Binding-site contacts:
Ligand atom C2 contacts residue ASN159 of chain 1.E at 2.7 Å.
Ligand atom O6 contacts residue TRP216 of chain 1.A at 4.0 Å.
Ligand atom N2 contacts residue SER213 of chain 1.A at 2.8 Å (h-bond).
Ligand atom O3 contacts residue SER221 of chain 1.A at 4.4 Å.
Ligand atom C7 contacts residue TRP216 of chain 1.A at 3.8 Å (hydrophobic).
Ligand atom C8 contacts residue SER213 of chain 1.A at 3.6 Å.
Ligand atom C7 contacts residue SER213 of chain 1.A at 3.6 Å.
Ligand atom O6 contacts residue THR161 of chain 1.E at 4.0 Å.
Ligand atom C3 contacts residue TRP216 of chain 1.A at 4.3 Å (hydrophobic).
Ligand atom C8 contacts residue PRO215 of chain 1.A at 4.4 Å (hydrophobic).
Ligand atom C1 contacts residue TRP216 of chain 1.A at 4.0 Å (hydrophobic).
Ligand atom O7 contacts residue TRP216 of chain 1.A at 2.8 Å (h-bond).
Ligand atom C5 contacts residue ASN159 of chain 1.E at 3.6 Å.
Ligand atom C1 contacts residue SER213 of chain 1.A at 3.6 Å.
Ligand atom C8 contacts residue THR161 of chain 1.E at 3.5 Å.
Ligand atom O7 contacts residue PRO215 of chain 1.A at 3.2 Å.
Ligand atom C7 contacts residue ASN159 of chain 1.E at 3.8 Å.
Ligand atom C3 contacts residue TRP216 of chain 1.A at 4.3 Å (hydrophobic).
Ligand atom C4 contacts residue ASN159 of chain 1.E at 4.3 Å.
Ligand atom O7 contacts residue ASN159 of chain 1.E at 4.0 Å.
Ligand atom C3 contacts residue SER213 of chain 1.A at 4.1 Å.
Ligand atom N2 contacts residue TRP216 of chain 1.A at 4.4 Å.
Ligand atom N2 contacts residue ASN159 of chain 1.E at 3.2 Å (h-bond).
Ligand atom C5 contacts residue TRP216 of chain 1.A at 4.1 Å (hydrophobic).
Ligand atom C8 contacts residue THR181 of chain 1.A at 3.9 Å.
Ligand atom C2 contacts residue TRP216 of chain 1.A at 3.9 Å (hydrophobic).
Ligand atom C6 contacts residue THR161 of chain 1.E at 3.7 Å.
Ligand atom C7 contacts residue PRO215 of chain 1.A at 4.2 Å (hydrophobic).
Ligand atom O3 contacts residue TRP216 of chain 1.A at 4.1 Å.
Ligand atom O6 contacts residue TRP216 of chain 1.A at 4.1 Å.
Ligand atom O4 contacts residue TRP216 of chain 1.A at 4.1 Å.
Ligand atom C6 contacts residue TRP216 of chain 1.A at 4.4 Å (hydrophobic).
Ligand atom C1 contacts residue ASN159 of chain 1.E at 1.4 Å.
Ligand atom C4 contacts residue TRP216 of chain 1.A at 4.1 Å (hydrophobic).
Ligand atom C2 contacts residue TRP216 of chain 1.A at 4.0 Å (hydrophobic).
Ligand atom C8 contacts residue VAL236 of chain 1.E at 4.1 Å (hydrophobic).
Ligand atom C3 contacts residue ASN159 of chain 1.E at 3.9 Å.
Ligand atom O5 contacts residue ASN159 of chain 1.E at 2.3 Å (h-bond).
Ligand atom O7 contacts residue ARG214 of chain 1.A at 4.0 Å.
Ligand atom C2 contacts residue SER213 of chain 1.A at 3.6 Å.

This small molecule binds to this protein.
Small molecule (SMILES): CC(=O)N[C@H]1[C@H](O[C@H]2[C@H](O)[C@@H](NC(C)=O)CO[C@@H]2CO)O[C@H](CO)[C@@H](O[C@@H]2O[C@H](CO)[C@@H](O)[C@H](O[C@H]3O[C@H](CO)[C@@H](O)[C@H](O)[C@@H]3O)[C@@H]2O)[C@@H]1O

Sequence of chain 1.A:
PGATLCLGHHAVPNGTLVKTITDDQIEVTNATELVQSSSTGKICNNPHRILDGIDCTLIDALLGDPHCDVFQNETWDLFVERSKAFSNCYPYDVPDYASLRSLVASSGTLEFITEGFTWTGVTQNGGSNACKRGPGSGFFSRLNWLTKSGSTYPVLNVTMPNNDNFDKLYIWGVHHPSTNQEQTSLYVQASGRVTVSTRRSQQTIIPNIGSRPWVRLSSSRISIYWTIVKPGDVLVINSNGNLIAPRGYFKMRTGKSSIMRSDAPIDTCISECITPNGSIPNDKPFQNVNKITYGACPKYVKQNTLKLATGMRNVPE

Sequence of chain 1.E:
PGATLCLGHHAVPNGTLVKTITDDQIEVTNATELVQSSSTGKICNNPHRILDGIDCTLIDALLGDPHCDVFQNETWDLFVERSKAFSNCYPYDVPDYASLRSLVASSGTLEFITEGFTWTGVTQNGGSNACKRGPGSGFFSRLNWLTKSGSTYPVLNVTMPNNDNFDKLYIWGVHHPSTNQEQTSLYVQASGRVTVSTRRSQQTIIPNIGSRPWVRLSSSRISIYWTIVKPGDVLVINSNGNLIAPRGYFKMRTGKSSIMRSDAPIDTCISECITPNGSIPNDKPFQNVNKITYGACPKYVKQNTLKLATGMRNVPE